A protein and the small-molecule ligand that binds it are described below.
Small molecule (SMILES): N=C(N)c1ccncc1

Sequence of chain 1.A:
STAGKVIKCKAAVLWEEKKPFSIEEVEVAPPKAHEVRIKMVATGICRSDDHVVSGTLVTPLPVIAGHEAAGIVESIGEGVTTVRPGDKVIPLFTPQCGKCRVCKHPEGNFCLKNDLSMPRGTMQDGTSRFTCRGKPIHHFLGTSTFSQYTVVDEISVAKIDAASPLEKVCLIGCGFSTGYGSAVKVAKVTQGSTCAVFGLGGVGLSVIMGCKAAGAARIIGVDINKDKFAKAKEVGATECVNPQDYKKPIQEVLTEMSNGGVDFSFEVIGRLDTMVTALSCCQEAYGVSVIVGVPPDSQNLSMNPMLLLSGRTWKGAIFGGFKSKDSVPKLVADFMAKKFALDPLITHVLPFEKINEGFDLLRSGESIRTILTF

Binding-site contacts:
Ligand atom CI6 contacts residue CYS97 of chain 1.A at 4.4 Å (hydrophobic).
Ligand atom CI1 contacts residue GLN96 of chain 1.A at 4.3 Å.
Ligand atom NI1 contacts residue GLU154 of chain 1.A at 4.0 Å.
Ligand atom CI2 contacts residue GLN96 of chain 1.A at 4.5 Å.
Ligand atom CI5 contacts residue CYS97 of chain 1.A at 4.2 Å (hydrophobic).
Ligand atom NI1 contacts residue LYS325 of chain 1.A at 2.2 Å (salt-bridge).
Ligand atom CI5 contacts residue ILE155 of chain 1.A at 4.3 Å (hydrophobic).
Ligand atom CI6 contacts residue ILE155 of chain 1.A at 4.3 Å (hydrophobic).
Ligand atom CI3 contacts residue THR82 of chain 1.A at 4.1 Å.
Ligand atom CI1 contacts residue LYS325 of chain 1.A at 1.3 Å.
Ligand atom CI6 contacts residue GLN96 of chain 1.A at 3.7 Å.
Ligand atom CI3 contacts residue LYS325 of chain 1.A at 3.6 Å.
Ligand atom CI2 contacts residue THR82 of chain 1.A at 4.4 Å.
Ligand atom CI6 contacts residue GLY98 of chain 1.A at 4.5 Å.
Ligand atom CI5 contacts residue LYS325 of chain 1.A at 4.1 Å.
Ligand atom CI3 contacts residue GLU154 of chain 1.A at 3.9 Å.
Ligand atom CI6 contacts residue LYS325 of chain 1.A at 2.8 Å.
Ligand atom CI2 contacts residue LYS325 of chain 1.A at 2.3 Å.
Ligand atom CI1 contacts residue GLU154 of chain 1.A at 4.4 Å.
Ligand atom CI4 contacts residue GLU154 of chain 1.A at 3.9 Å.
Ligand atom NI1 contacts residue THR82 of chain 1.A at 2.7 Å (h-bond).
Ligand atom CI1 contacts residue THR82 of chain 1.A at 3.8 Å.